Binding-site contacts:
Ligand atom C3 contacts residue ASN353 of chain 1.A at 3.6 Å.
Ligand atom N2 contacts residue ASN353 of chain 1.A at 3.2 Å (h-bond).
Ligand atom C7 contacts residue ASN353 of chain 1.A at 3.5 Å.
Ligand atom C5 contacts residue ASN353 of chain 1.A at 2.9 Å.
Ligand atom C1 contacts residue ASN353 of chain 1.A at 1.4 Å.
Ligand atom O7 contacts residue ASN353 of chain 1.A at 3.8 Å.
Ligand atom C8 contacts residue ASN353 of chain 1.A at 4.1 Å.
Ligand atom C4 contacts residue ASN353 of chain 1.A at 3.7 Å.
Ligand atom C2 contacts residue ASN353 of chain 1.A at 2.5 Å.
Ligand atom C6 contacts residue ASN353 of chain 1.A at 3.8 Å.
Ligand atom O5 contacts residue ASN353 of chain 1.A at 1.5 Å (h-bond).

Sequence of chain 1.A:
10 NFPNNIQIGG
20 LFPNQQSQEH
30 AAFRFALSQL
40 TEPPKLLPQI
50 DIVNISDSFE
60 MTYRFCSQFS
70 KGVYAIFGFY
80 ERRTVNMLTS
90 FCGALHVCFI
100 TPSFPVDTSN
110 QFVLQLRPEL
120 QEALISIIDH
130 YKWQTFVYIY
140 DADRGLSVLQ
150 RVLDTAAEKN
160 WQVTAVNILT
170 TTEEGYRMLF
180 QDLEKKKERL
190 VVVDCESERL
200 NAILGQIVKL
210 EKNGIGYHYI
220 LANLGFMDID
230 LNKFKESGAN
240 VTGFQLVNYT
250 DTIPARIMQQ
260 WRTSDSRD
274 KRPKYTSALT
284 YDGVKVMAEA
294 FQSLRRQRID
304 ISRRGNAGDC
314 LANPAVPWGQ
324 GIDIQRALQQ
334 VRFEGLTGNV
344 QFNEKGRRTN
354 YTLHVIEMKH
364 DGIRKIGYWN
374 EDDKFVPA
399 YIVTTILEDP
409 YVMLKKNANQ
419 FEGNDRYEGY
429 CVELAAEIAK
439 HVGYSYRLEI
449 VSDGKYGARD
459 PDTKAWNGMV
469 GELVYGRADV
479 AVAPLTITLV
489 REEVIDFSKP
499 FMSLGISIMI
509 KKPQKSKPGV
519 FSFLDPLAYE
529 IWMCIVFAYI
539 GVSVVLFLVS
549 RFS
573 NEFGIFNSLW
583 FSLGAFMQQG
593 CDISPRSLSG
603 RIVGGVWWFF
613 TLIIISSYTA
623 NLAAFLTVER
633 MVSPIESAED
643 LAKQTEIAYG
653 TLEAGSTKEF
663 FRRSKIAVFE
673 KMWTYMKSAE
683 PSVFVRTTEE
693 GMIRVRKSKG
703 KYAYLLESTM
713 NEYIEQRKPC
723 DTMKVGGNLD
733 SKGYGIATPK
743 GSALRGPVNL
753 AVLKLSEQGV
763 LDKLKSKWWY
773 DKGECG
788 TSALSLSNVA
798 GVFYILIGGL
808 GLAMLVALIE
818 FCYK

This protein binds this small molecule.
Small molecule (SMILES): CC(=O)N[C@H]1[C@H](O[C@H]2[C@H](O)[C@@H](NC(C)=O)CO[C@@H]2CO)O[C@H](CO)[C@@H](O)[C@@H]1O